The protein below binds the small molecule below.
Small molecule (SMILES): CC(C)=CCC/C(C)=C/CC/C(C)=C/CO[P](=O)(O)OP(=O)(O)O

Binding-site contacts:
Ligand atom PA contacts residue ED11 of chain 1.E at 3.7 Å.
Ligand atom C12 contacts residue CYS254 of chain 1.B at 3.4 Å (hydrophobic).
Ligand atom O1A contacts residue ARG291 of chain 1.B at 2.1 Å (salt-bridge).
Ligand atom C2 contacts residue HIS248 of chain 1.B at 3.4 Å.
Ligand atom C12 contacts residue ARG202 of chain 1.B at 4.0 Å.
Ligand atom PB contacts residue HIS248 of chain 1.B at 4.0 Å.
Ligand atom C14 contacts residue ARG202 of chain 1.B at 3.8 Å.
Ligand atom C8 contacts residue GLY250 of chain 1.B at 3.5 Å.
Ligand atom C12 contacts residue TRP303 of chain 1.B at 4.0 Å (hydrophobic).
Ligand atom O1 contacts residue ED11 of chain 1.E at 3.3 Å.
Ligand atom C13 contacts residue CYS254 of chain 1.B at 3.9 Å (hydrophobic).
Ligand atom C9 contacts residue GLY250 of chain 1.B at 3.7 Å.
Ligand atom PA contacts residue ARG291 of chain 1.B at 3.7 Å.
Ligand atom C11 contacts residue ARG202 of chain 1.B at 3.9 Å.
Ligand atom C7 contacts residue GLY250 of chain 1.B at 3.9 Å.
Ligand atom O2B contacts residue HIS248 of chain 1.B at 2.8 Å (h-bond).
Ligand atom PB contacts residue LYS294 of chain 1.B at 3.8 Å.
Ligand atom C9 contacts residue ED11 of chain 1.E at 4.0 Å.
Ligand atom C10 contacts residue GLY250 of chain 1.B at 3.8 Å.
Ligand atom C10 contacts residue TYR361 of chain 1.B at 4.0 Å (hydrophobic).
Ligand atom C5 contacts residue TYR251 of chain 1.B at 3.7 Å (hydrophobic).
Ligand atom O1B contacts residue LYS294 of chain 1.B at 2.4 Å (salt-bridge).
Ligand atom O3B contacts residue TYR300 of chain 1.B at 2.4 Å (h-bond).
Ligand atom O3A contacts residue TYR300 of chain 1.B at 3.8 Å.
Ligand atom C1 contacts residue HIS248 of chain 1.B at 3.7 Å.
Ligand atom C6 contacts residue HIS248 of chain 1.B at 3.9 Å.
Ligand atom C1 contacts residue ARG291 of chain 1.B at 4.0 Å.
Ligand atom C10 contacts residue TRP303 of chain 1.B at 3.8 Å (hydrophobic).
Ligand atom C3 contacts residue ED11 of chain 1.E at 4.0 Å.
Ligand atom PB contacts residue TYR300 of chain 1.B at 3.5 Å.
Ligand atom C9 contacts residue TRP303 of chain 1.B at 4.0 Å (hydrophobic).
Ligand atom O2B contacts residue TYR300 of chain 1.B at 3.9 Å.
Ligand atom C15 contacts residue CYS254 of chain 1.B at 3.8 Å (hydrophobic).
Ligand atom C14 contacts residue ED11 of chain 1.E at 3.5 Å.
Ligand atom C4 contacts residue TYR251 of chain 1.B at 4.1 Å (hydrophobic).
Ligand atom C15 contacts residue TYR205 of chain 1.B at 3.8 Å (hydrophobic).
Ligand atom C6 contacts residue ED11 of chain 1.E at 3.7 Å.
Ligand atom O1A contacts residue LYS294 of chain 1.B at 3.5 Å (salt-bridge).
Ligand atom O2A contacts residue ED11 of chain 1.E at 3.3 Å.
Ligand atom O2B contacts residue ARG291 of chain 1.B at 2.6 Å (salt-bridge).

Sequence of chain 1.B:
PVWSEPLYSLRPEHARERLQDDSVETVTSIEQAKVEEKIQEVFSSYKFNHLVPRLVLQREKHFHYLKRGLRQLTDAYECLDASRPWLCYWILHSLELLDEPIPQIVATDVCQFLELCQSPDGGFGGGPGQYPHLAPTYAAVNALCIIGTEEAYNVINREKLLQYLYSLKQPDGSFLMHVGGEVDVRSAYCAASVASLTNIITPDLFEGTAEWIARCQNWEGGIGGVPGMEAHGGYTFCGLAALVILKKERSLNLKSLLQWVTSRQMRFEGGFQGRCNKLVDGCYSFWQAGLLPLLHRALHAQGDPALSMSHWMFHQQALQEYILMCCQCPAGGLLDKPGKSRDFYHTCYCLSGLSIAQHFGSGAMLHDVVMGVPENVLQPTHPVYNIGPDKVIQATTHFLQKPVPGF